The protein below binds the small molecule below.
Small molecule (SMILES): CC(=O)N[C@@H]1[C@@H](O)[C@H](O)[C@@H](CO)O[C@H]1O

Sequence of chain 26.A:
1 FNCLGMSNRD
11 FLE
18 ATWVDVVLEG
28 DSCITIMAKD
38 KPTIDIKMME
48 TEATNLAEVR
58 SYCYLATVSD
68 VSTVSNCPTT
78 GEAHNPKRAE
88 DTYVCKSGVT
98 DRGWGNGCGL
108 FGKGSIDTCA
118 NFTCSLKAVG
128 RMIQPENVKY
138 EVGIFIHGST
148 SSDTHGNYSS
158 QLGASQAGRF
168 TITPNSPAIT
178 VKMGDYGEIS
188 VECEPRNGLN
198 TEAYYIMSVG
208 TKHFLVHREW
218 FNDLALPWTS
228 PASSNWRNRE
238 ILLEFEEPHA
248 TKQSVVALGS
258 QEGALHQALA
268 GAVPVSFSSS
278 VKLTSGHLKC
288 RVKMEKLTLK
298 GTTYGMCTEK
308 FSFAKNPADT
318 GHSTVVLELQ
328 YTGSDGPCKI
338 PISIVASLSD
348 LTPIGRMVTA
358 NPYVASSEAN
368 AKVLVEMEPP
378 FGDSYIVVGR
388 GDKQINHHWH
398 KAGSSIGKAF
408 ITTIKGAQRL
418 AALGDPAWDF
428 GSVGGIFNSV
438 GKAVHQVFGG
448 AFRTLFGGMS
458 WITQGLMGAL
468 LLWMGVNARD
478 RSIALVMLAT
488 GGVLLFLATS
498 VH

Binding-site contacts:
Ligand atom O5 contacts residue ASN154 of chain 26.A at 2.4 Å (h-bond).
Ligand atom C4 contacts residue ASN154 of chain 26.A at 4.2 Å.
Ligand atom C2 contacts residue ASN154 of chain 26.A at 2.5 Å.
Ligand atom N2 contacts residue ASN154 of chain 26.A at 3.0 Å (h-bond).
Ligand atom O7 contacts residue ASN154 of chain 26.A at 3.6 Å.
Ligand atom N2 contacts residue SER156 of chain 26.A at 4.2 Å.
Ligand atom C2 contacts residue SER156 of chain 26.A at 4.3 Å.
Ligand atom C5 contacts residue ASN154 of chain 26.A at 3.6 Å.
Ligand atom C7 contacts residue ASN154 of chain 26.A at 3.4 Å.
Ligand atom C1 contacts residue ASN154 of chain 26.A at 1.4 Å.
Ligand atom C3 contacts residue ASN154 of chain 26.A at 3.9 Å.
Ligand atom C5 contacts residue SER156 of chain 26.A at 3.9 Å.
Ligand atom C1 contacts residue SER156 of chain 26.A at 3.3 Å.
Ligand atom O5 contacts residue SER156 of chain 26.A at 3.9 Å.
Ligand atom C8 contacts residue ASN154 of chain 26.A at 3.9 Å.